Binding-site contacts:
Ligand atom C4 contacts residue ASN361 of chain 1.A at 4.2 Å.
Ligand atom C7 contacts residue ASP266 of chain 1.A at 3.9 Å.
Ligand atom C2 contacts residue ASN361 of chain 1.A at 2.4 Å.
Ligand atom O5 contacts residue HIS365 of chain 1.A at 3.5 Å (h-bond).
Ligand atom O6 contacts residue HIS365 of chain 1.A at 4.0 Å.
Ligand atom O5 contacts residue TYR334 of chain 1.A at 4.1 Å.
Ligand atom O3 contacts residue ASP266 of chain 1.A at 3.9 Å.
Ligand atom C5 contacts residue SER363 of chain 1.A at 4.3 Å.
Ligand atom O5 contacts residue SER363 of chain 1.A at 4.2 Å.
Ligand atom O7 contacts residue ASP266 of chain 1.A at 3.0 Å (salt-bridge).
Ligand atom N2 contacts residue ASN361 of chain 1.A at 2.9 Å (h-bond).
Ligand atom C2 contacts residue SER363 of chain 1.A at 3.4 Å.
Ligand atom C7 contacts residue TYR264 of chain 1.A at 4.0 Å (hydrophobic).
Ligand atom C1 contacts residue ASN361 of chain 1.A at 1.4 Å.
Ligand atom N2 contacts residue SER363 of chain 1.A at 3.0 Å (h-bond).
Ligand atom C1 contacts residue HIS365 of chain 1.A at 3.8 Å.
Ligand atom C5 contacts residue HIS365 of chain 1.A at 3.8 Å.
Ligand atom C3 contacts residue SER363 of chain 1.A at 3.6 Å.
Ligand atom O7 contacts residue ASN265 of chain 1.A at 3.5 Å.
Ligand atom C8 contacts residue SER363 of chain 1.A at 4.3 Å.
Ligand atom C8 contacts residue ALA362 of chain 1.A at 3.9 Å (hydrophobic).
Ligand atom C8 contacts residue TYR264 of chain 1.A at 4.2 Å (hydrophobic).
Ligand atom C8 contacts residue ASN265 of chain 1.A at 3.5 Å.
Ligand atom O7 contacts residue TYR264 of chain 1.A at 3.8 Å.
Ligand atom C2 contacts residue ASP266 of chain 1.A at 4.4 Å.
Ligand atom O7 contacts residue ASN361 of chain 1.A at 3.5 Å (h-bond).
Ligand atom C7 contacts residue ASN265 of chain 1.A at 4.1 Å.
Ligand atom C1 contacts residue SER363 of chain 1.A at 3.0 Å.
Ligand atom C3 contacts residue ASN361 of chain 1.A at 3.8 Å.
Ligand atom C6 contacts residue HIS365 of chain 1.A at 3.4 Å.
Ligand atom C7 contacts residue ASN361 of chain 1.A at 3.5 Å.
Ligand atom O5 contacts residue ASN361 of chain 1.A at 2.4 Å (h-bond).
Ligand atom C5 contacts residue ASN361 of chain 1.A at 3.6 Å.
Ligand atom C7 contacts residue SER363 of chain 1.A at 4.1 Å.
Ligand atom C8 contacts residue ASP266 of chain 1.A at 4.2 Å.

The small molecule below binds the protein below.
Small molecule (SMILES): CC(=O)N[C@H]1[C@H](O[C@H]2[C@H](O)[C@@H](NC(C)=O)CO[C@@H]2CO)O[C@H](CO)[C@@H](O)[C@@H]1O

Sequence of chain 1.A:
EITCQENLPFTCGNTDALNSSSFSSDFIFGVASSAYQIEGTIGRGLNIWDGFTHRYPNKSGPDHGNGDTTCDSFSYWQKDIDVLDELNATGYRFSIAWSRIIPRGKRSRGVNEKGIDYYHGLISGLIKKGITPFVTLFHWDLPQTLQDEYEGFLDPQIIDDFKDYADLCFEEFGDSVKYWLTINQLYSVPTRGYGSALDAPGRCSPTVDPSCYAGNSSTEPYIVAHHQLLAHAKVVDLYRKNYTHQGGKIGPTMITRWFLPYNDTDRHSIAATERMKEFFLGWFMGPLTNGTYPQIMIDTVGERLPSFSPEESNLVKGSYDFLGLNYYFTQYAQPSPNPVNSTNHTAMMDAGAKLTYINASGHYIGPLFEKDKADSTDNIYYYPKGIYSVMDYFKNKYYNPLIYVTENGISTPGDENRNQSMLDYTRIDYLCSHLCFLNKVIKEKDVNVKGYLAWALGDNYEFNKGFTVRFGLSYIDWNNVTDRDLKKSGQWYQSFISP